This small molecule binds to this protein.
Small molecule (SMILES): Cc1cn[nH]c1

Sequence of chain 1.A:
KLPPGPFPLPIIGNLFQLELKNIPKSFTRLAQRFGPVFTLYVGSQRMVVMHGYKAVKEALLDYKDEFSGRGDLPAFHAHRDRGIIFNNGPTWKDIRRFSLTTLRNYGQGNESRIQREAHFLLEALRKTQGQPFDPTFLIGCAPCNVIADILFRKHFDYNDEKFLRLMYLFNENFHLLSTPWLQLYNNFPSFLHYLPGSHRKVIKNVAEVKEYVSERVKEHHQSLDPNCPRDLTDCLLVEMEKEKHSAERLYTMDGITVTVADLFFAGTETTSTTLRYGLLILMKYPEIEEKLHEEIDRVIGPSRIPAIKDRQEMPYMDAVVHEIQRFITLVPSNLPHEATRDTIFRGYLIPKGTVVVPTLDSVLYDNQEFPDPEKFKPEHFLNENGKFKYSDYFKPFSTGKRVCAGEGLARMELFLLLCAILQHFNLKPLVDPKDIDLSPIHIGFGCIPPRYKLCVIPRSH

Binding-site contacts:
Ligand atom C19 contacts residue ALA278 of chain 1.A at 4.1 Å (hydrophobic).
Ligand atom N2 contacts residue HEM1 of chain 1.C at 1.6 Å.
Ligand atom C3 contacts residue HEM1 of chain 1.C at 2.6 Å.
Ligand atom C5 contacts residue HEM1 of chain 1.C at 3.8 Å.
Ligand atom C3 contacts residue LEU347 of chain 1.A at 4.4 Å (hydrophobic).
Ligand atom C3 contacts residue CYS416 of chain 1.A at 4.3 Å (hydrophobic).
Ligand atom N1 contacts residue CYS416 of chain 1.A at 4.2 Å.
Ligand atom N2 contacts residue ALA278 of chain 1.A at 3.8 Å.
Ligand atom N1 contacts residue ALA278 of chain 1.A at 3.5 Å (h-bond).
Ligand atom C4 contacts residue THR282 of chain 1.A at 4.3 Å.
Ligand atom C19 contacts residue ILE94 of chain 1.A at 4.2 Å (hydrophobic).
Ligand atom C5 contacts residue THR282 of chain 1.A at 3.1 Å.
Ligand atom N1 contacts residue THR282 of chain 1.A at 2.8 Å (h-bond).
Ligand atom N1 contacts residue HEM1 of chain 1.C at 2.7 Å.
Ligand atom C19 contacts residue PHE457 of chain 1.A at 4.5 Å (hydrophobic).
Ligand atom C4 contacts residue HEM1 of chain 1.C at 3.7 Å.
Ligand atom N2 contacts residue THR282 of chain 1.A at 4.1 Å.
Ligand atom C3 contacts residue ALA278 of chain 1.A at 3.7 Å (hydrophobic).
Ligand atom C4 contacts residue ALA278 of chain 1.A at 3.5 Å (hydrophobic).
Ligand atom C19 contacts residue LEU347 of chain 1.A at 4.3 Å (hydrophobic).
Ligand atom C5 contacts residue ALA278 of chain 1.A at 3.5 Å (hydrophobic).
Ligand atom N2 contacts residue CYS416 of chain 1.A at 3.2 Å (h-bond).